Binding-site contacts:
Ligand atom O3 contacts residue PRO281 of chain 1.A at 4.2 Å.
Ligand atom C4 contacts residue ASN241 of chain 1.A at 4.3 Å.
Ligand atom O6 contacts residue PRO281 of chain 1.A at 4.4 Å.
Ligand atom O7 contacts residue ASN241 of chain 1.A at 3.7 Å.
Ligand atom O5 contacts residue LYS248 of chain 1.A at 3.9 Å.
Ligand atom O5 contacts residue ASN245 of chain 1.A at 3.9 Å.
Ligand atom C7 contacts residue ASN241 of chain 1.A at 3.5 Å.
Ligand atom O5 contacts residue ASN241 of chain 1.A at 2.4 Å (h-bond).
Ligand atom C1 contacts residue ASN245 of chain 1.A at 3.9 Å.
Ligand atom C4 contacts residue PHE278 of chain 1.A at 3.2 Å (hydrophobic).
Ligand atom C6 contacts residue ASN245 of chain 1.A at 3.5 Å.
Ligand atom O7 contacts residue TYR237 of chain 1.A at 4.1 Å.
Ligand atom O4 contacts residue LEU249 of chain 1.A at 4.2 Å.
Ligand atom C6 contacts residue ASN245 of chain 1.A at 3.6 Å.
Ligand atom C5 contacts residue ASN241 of chain 1.A at 3.7 Å.
Ligand atom N2 contacts residue ASN241 of chain 1.A at 2.9 Å (h-bond).
Ligand atom C4 contacts residue LEU249 of chain 1.A at 4.3 Å (hydrophobic).
Ligand atom C8 contacts residue LYS248 of chain 1.A at 3.5 Å.
Ligand atom O3 contacts residue PRO281 of chain 1.A at 4.1 Å.
Ligand atom C3 contacts residue PHE278 of chain 1.A at 3.5 Å (hydrophobic).
Ligand atom O2 contacts residue PRO281 of chain 1.A at 4.0 Å.
Ligand atom C5 contacts residue ASN245 of chain 1.A at 3.5 Å.
Ligand atom C1 contacts residue ASN245 of chain 1.A at 4.3 Å.
Ligand atom C3 contacts residue ASN245 of chain 1.A at 4.3 Å.
Ligand atom O4 contacts residue PHE278 of chain 1.A at 3.6 Å.
Ligand atom C6 contacts residue LYS248 of chain 1.A at 4.5 Å.
Ligand atom C4 contacts residue ASN245 of chain 1.A at 4.3 Å.
Ligand atom O3 contacts residue PHE278 of chain 1.A at 3.1 Å (h-bond).
Ligand atom C3 contacts residue ASN241 of chain 1.A at 3.8 Å.
Ligand atom O5 contacts residue ASN245 of chain 1.A at 3.0 Å (h-bond).
Ligand atom O6 contacts residue ASN245 of chain 1.A at 3.2 Å (h-bond).
Ligand atom C5 contacts residue PHE278 of chain 1.A at 4.4 Å (hydrophobic).
Ligand atom C6 contacts residue LEU249 of chain 1.A at 3.7 Å (hydrophobic).
Ligand atom O3 contacts residue VAL280 of chain 1.A at 3.8 Å.
Ligand atom C8 contacts residue TYR237 of chain 1.A at 3.6 Å (hydrophobic).
Ligand atom C5 contacts residue ASN245 of chain 1.A at 4.0 Å.
Ligand atom C6 contacts residue LYS248 of chain 1.A at 3.9 Å.
Ligand atom C7 contacts residue TYR237 of chain 1.A at 4.4 Å (hydrophobic).
Ligand atom C1 contacts residue ASN241 of chain 1.A at 1.4 Å.
Ligand atom C2 contacts residue ASN241 of chain 1.A at 2.5 Å.

A small-molecule ligand and the protein it binds are described below.
Small molecule (SMILES): CC(=O)N[C@H]1[C@H](O[C@H]2[C@H](O)[C@@H](NC(C)=O)CO[C@@H]2CO[C@@H]2O[C@@H](C)[C@@H](O)[C@@H](O)[C@@H]2O)O[C@H](CO)[C@@H](O)[C@@H]1O

Sequence of chain 1.A:
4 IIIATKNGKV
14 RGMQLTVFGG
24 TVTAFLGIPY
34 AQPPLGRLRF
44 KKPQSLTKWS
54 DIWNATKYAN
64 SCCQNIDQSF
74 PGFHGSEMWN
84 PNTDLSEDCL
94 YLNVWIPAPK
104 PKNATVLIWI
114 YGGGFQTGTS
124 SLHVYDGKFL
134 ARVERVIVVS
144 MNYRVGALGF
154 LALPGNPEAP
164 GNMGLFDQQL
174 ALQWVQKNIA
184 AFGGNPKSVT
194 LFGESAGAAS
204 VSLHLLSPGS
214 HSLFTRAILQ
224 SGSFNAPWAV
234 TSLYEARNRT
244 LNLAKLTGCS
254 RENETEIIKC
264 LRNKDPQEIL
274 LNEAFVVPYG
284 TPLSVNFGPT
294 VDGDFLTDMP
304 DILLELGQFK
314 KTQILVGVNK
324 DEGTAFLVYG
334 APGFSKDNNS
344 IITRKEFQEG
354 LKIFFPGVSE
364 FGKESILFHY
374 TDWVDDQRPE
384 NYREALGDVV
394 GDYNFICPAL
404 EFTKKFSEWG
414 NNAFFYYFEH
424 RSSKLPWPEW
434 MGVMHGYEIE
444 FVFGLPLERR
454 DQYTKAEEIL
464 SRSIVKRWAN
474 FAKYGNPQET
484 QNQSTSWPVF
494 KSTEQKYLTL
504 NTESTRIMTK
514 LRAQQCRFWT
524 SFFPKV